This protein binds this small molecule.
Small molecule (SMILES): CC(=O)N[C@@H]1[C@@H](O)[C@H](O)[C@@H](CO)O[C@H]1O

Sequence of chain 1.A:
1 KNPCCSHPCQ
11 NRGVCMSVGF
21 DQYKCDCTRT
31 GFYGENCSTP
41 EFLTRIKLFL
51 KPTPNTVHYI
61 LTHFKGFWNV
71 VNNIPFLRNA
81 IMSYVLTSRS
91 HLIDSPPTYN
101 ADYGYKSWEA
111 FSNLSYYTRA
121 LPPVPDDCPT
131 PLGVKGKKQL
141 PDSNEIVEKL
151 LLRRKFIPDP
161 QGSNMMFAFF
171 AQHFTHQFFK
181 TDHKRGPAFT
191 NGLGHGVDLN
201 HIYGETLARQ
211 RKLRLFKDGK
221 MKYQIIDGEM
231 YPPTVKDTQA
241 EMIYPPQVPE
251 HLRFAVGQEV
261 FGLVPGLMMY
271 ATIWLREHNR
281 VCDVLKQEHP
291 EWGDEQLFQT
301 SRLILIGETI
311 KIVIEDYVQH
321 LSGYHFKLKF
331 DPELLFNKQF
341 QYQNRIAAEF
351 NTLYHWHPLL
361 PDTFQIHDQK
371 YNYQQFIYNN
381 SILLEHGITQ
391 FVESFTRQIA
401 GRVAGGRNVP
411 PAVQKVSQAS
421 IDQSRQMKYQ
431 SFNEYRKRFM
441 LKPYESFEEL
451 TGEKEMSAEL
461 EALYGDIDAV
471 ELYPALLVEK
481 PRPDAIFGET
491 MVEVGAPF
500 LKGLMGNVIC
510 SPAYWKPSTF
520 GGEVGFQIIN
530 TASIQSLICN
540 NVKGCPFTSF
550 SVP

Binding-site contacts:
Ligand atom O7 contacts residue ASN36 of chain 1.A at 3.6 Å (h-bond).
Ligand atom O6 contacts residue PRO8 of chain 1.A at 4.4 Å.
Ligand atom O5 contacts residue PRO8 of chain 1.A at 4.2 Å.
Ligand atom C3 contacts residue ASN36 of chain 1.A at 3.8 Å.
Ligand atom N2 contacts residue ASN36 of chain 1.A at 2.9 Å (h-bond).
Ligand atom C6 contacts residue PRO8 of chain 1.A at 4.4 Å (hydrophobic).
Ligand atom C1 contacts residue TYR23 of chain 1.A at 3.3 Å (hydrophobic).
Ligand atom C8 contacts residue GLU35 of chain 1.A at 3.3 Å.
Ligand atom O5 contacts residue TYR23 of chain 1.A at 3.5 Å (h-bond).
Ligand atom N2 contacts residue GLU35 of chain 1.A at 3.1 Å (salt-bridge).
Ligand atom C2 contacts residue ASN36 of chain 1.A at 2.5 Å.
Ligand atom C7 contacts residue ASN36 of chain 1.A at 3.5 Å.
Ligand atom C5 contacts residue ASN36 of chain 1.A at 3.7 Å.
Ligand atom C6 contacts residue TYR23 of chain 1.A at 4.4 Å (hydrophobic).
Ligand atom O5 contacts residue ASN36 of chain 1.A at 2.4 Å (h-bond).
Ligand atom C3 contacts residue TYR23 of chain 1.A at 4.5 Å (hydrophobic).
Ligand atom C7 contacts residue GLU35 of chain 1.A at 3.7 Å.
Ligand atom C6 contacts residue SER6 of chain 1.A at 4.5 Å.
Ligand atom C2 contacts residue TYR23 of chain 1.A at 4.4 Å (hydrophobic).
Ligand atom C1 contacts residue ASN36 of chain 1.A at 1.4 Å.
Ligand atom C2 contacts residue GLU35 of chain 1.A at 4.2 Å.
Ligand atom C5 contacts residue TYR23 of chain 1.A at 3.5 Å (hydrophobic).
Ligand atom C4 contacts residue ASN36 of chain 1.A at 4.2 Å.